Sequence of chain 1.C:
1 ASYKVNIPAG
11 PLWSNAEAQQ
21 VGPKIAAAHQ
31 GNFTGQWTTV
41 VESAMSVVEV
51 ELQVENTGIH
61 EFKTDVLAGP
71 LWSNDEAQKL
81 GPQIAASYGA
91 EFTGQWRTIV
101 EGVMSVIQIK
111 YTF

Binding-site contacts:
Ligand atom C8 contacts residue LEU12 of chain 1.C at 3.5 Å (hydrophobic).
Ligand atom O6 contacts residue THR38 of chain 1.C at 2.7 Å (h-bond).
Ligand atom C8 contacts residue THR39 of chain 1.C at 3.5 Å.
Ligand atom O3 contacts residue TRP37 of chain 1.C at 3.6 Å.
Ligand atom C4 contacts residue GLN36 of chain 1.C at 3.5 Å.
Ligand atom N2 contacts residue TRP13 of chain 1.C at 3.6 Å.
Ligand atom C6 contacts residue GLY35 of chain 1.C at 3.6 Å.
Ligand atom O5 contacts residue TRP37 of chain 1.C at 3.7 Å.
Ligand atom O4 contacts residue GLN36 of chain 1.C at 3.2 Å (h-bond).
Ligand atom C5 contacts residue GLN36 of chain 1.C at 3.3 Å.
Ligand atom C6 contacts residue ASN15 of chain 1.C at 3.3 Å.
Ligand atom O1 contacts residue TRP13 of chain 1.C at 3.3 Å.
Ligand atom C5 contacts residue TRP13 of chain 1.C at 3.6 Å (hydrophobic).
Ligand atom C8 contacts residue SER46 of chain 1.C at 3.6 Å.
Ligand atom C6 contacts residue TRP37 of chain 1.C at 3.5 Å (hydrophobic).
Ligand atom O5 contacts residue TRP37 of chain 1.C at 3.3 Å.
Ligand atom O4 contacts residue TRP37 of chain 1.C at 3.2 Å (h-bond).
Ligand atom O6 contacts residue THR39 of chain 1.C at 3.0 Å (h-bond).
Ligand atom C4 contacts residue TRP37 of chain 1.C at 3.7 Å (hydrophobic).
Ligand atom C7 contacts residue LEU12 of chain 1.C at 3.6 Å (hydrophobic).
Ligand atom C6 contacts residue THR38 of chain 1.C at 3.4 Å.
Ligand atom C4 contacts residue TRP37 of chain 1.C at 3.5 Å (hydrophobic).
Ligand atom C8 contacts residue SER43 of chain 1.C at 3.6 Å.
Ligand atom C6 contacts residue GLN36 of chain 1.C at 3.4 Å.
Ligand atom O7 contacts residue THR39 of chain 1.C at 3.6 Å.
Ligand atom O4 contacts residue GLN36 of chain 1.C at 2.5 Å (h-bond).
Ligand atom O3 contacts residue LEU12 of chain 1.C at 3.5 Å (h-bond).
Ligand atom C1 contacts residue TRP37 of chain 1.C at 3.7 Å (hydrophobic).
Ligand atom C3 contacts residue TRP37 of chain 1.C at 3.0 Å (hydrophobic).
Ligand atom O6 contacts residue THR38 of chain 1.C at 3.6 Å (h-bond).
Ligand atom O7 contacts residue SER43 of chain 1.C at 2.8 Å (h-bond).
Ligand atom O7 contacts residue ASN15 of chain 1.C at 2.7 Å (h-bond).
Ligand atom C7 contacts residue THR39 of chain 1.C at 3.5 Å.
Ligand atom O7 contacts residue SER14 of chain 1.C at 3.5 Å.
Ligand atom O3 contacts residue THR39 of chain 1.C at 2.7 Å (h-bond).
Ligand atom C7 contacts residue SER43 of chain 1.C at 3.6 Å.
Ligand atom N2 contacts residue THR39 of chain 1.C at 3.5 Å (h-bond).
Ligand atom N2 contacts residue LEU12 of chain 1.C at 2.9 Å (h-bond).
Ligand atom C5 contacts residue TRP37 of chain 1.C at 3.4 Å (hydrophobic).
Ligand atom C3 contacts residue LEU12 of chain 1.C at 3.5 Å (hydrophobic).

This small molecule binds to this protein.
Small molecule (SMILES): CC(=O)N[C@@H]1[C@@H](O)[C@H](O[C@@H]2O[C@H](CO)[C@@H](O[C@@H]3O[C@H](CO[C@H]4O[C@H](CO)[C@@H](O)[C@H](O)[C@@H]4O)[C@@H](O)[C@H](O[C@H]4O[C@H](CO)[C@@H](O)[C@H](O)[C@@H]4O)[C@@H]3O)[C@H](O)[C@H]2NC(C)=O)[C@@H](CO)O[C@H]1O